This protein binds this small molecule.
Small molecule (SMILES): CC(C)(NC(=O)OCc1ccccc1)c1nc(C(=O)NCCn2cnc3c(N)ncnc32)c(O)c(=O)[nH]1

Binding-site contacts:
Ligand atom O01 contacts residue MN1 of chain 1.B at 2.3 Å.
Ligand atom O01 contacts residue TYR131 of chain 1.A at 3.5 Å (h-bond).
Ligand atom O03 contacts residue MN1 of chain 1.C at 1.9 Å.
Ligand atom C01 contacts residue GLU120 of chain 1.A at 3.7 Å.
Ligand atom O02 contacts residue MN1 of chain 1.B at 1.7 Å.
Ligand atom O03 contacts residue ASP109 of chain 1.A at 3.9 Å.
Ligand atom O02 contacts residue HIS61 of chain 1.A at 3.2 Å (h-bond).
Ligand atom C05 contacts residue MN1 of chain 1.C at 4.2 Å.
Ligand atom O01 contacts residue GLU120 of chain 1.A at 3.4 Å (salt-bridge).
Ligand atom C04 contacts residue MN1 of chain 1.C at 2.8 Å.
Ligand atom O02 contacts residue MN1 of chain 1.C at 2.5 Å.
Ligand atom C02 contacts residue GLU120 of chain 1.A at 3.5 Å.
Ligand atom C20 contacts residue TYR44 of chain 1.A at 4.0 Å (hydrophobic).
Ligand atom C02 contacts residue MN1 of chain 1.B at 2.7 Å.
Ligand atom O02 contacts residue ASP109 of chain 1.A at 3.0 Å (salt-bridge).
Ligand atom C02 contacts residue HIS61 of chain 1.A at 3.5 Å.
Ligand atom O01 contacts residue ILE121 of chain 1.A at 2.8 Å (h-bond).
Ligand atom C06 contacts residue TYR44 of chain 1.A at 3.7 Å (hydrophobic).
Ligand atom C19 contacts residue TYR44 of chain 1.A at 3.6 Å (hydrophobic).
Ligand atom O02 contacts residue GLU120 of chain 1.A at 2.6 Å (salt-bridge).
Ligand atom C01 contacts residue TYR131 of chain 1.A at 3.9 Å (hydrophobic).
Ligand atom N01 contacts residue TYR131 of chain 1.A at 3.9 Å.
Ligand atom N02 contacts residue MN1 of chain 1.C at 3.9 Å.
Ligand atom N07 contacts residue TYR44 of chain 1.A at 3.4 Å.
Ligand atom O01 contacts residue HIS61 of chain 1.A at 2.7 Å (h-bond).
Ligand atom O01 contacts residue GLY122 of chain 1.A at 3.8 Å.
Ligand atom N05 contacts residue TYR44 of chain 1.A at 3.7 Å.
Ligand atom O02 contacts residue ILE121 of chain 1.A at 3.8 Å.
Ligand atom O03 contacts residue LEU107 of chain 1.A at 4.0 Å.
Ligand atom O03 contacts residue GLU81 of chain 1.A at 4.1 Å.
Ligand atom C01 contacts residue HIS61 of chain 1.A at 3.3 Å.
Ligand atom C03 contacts residue MN1 of chain 1.C at 3.4 Å.
Ligand atom C01 contacts residue ILE121 of chain 1.A at 4.0 Å (hydrophobic).
Ligand atom N08 contacts residue GLU46 of chain 1.A at 3.8 Å.
Ligand atom C22 contacts residue TYR44 of chain 1.A at 3.6 Å (hydrophobic).
Ligand atom N09 contacts residue TYR44 of chain 1.A at 4.1 Å.
Ligand atom C03 contacts residue MN1 of chain 1.B at 4.0 Å.
Ligand atom C02 contacts residue MN1 of chain 1.C at 3.3 Å.
Ligand atom C01 contacts residue MN1 of chain 1.B at 2.8 Å.
Ligand atom N09 contacts residue GLU46 of chain 1.A at 3.9 Å.

Sequence of chain 1.A:
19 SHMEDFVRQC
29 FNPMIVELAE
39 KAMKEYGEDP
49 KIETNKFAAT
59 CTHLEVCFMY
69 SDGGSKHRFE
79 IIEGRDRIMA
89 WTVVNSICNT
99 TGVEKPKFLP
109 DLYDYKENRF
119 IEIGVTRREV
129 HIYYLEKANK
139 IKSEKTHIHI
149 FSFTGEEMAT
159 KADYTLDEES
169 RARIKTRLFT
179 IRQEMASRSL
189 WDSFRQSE